This small molecule binds to this protein.
Small molecule (SMILES): c1ccc(-c2nc(N3CCOCC3)c3sccc3n2)cc1

Sequence of chain 1.A:
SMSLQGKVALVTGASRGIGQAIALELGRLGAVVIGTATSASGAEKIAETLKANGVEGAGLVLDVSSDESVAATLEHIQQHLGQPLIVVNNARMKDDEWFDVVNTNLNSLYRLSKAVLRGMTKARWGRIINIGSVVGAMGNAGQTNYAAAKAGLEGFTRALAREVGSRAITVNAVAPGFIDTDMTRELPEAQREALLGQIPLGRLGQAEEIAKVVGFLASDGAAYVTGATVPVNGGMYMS

Sequence of chain 1.B:
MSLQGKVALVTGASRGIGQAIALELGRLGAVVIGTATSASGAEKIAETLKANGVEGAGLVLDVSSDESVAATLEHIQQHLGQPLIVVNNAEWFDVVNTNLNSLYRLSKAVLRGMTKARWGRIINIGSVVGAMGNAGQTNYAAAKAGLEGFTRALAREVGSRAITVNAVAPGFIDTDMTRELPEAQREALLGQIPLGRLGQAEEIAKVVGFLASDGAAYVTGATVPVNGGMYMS

Binding-site contacts:
Ligand atom C5 contacts residue VAL132 of chain 1.B at 3.8 Å (hydrophobic).
Ligand atom CAM contacts residue VAL132 of chain 1.A at 3.6 Å (hydrophobic).
Ligand atom CAU contacts residue PHE186 of chain 1.A at 3.0 Å (hydrophobic).
Ligand atom CAH contacts residue PHE129 of chain 1.B at 3.4 Å (hydrophobic).
Ligand atom SAI contacts residue VAL132 of chain 1.B at 3.8 Å.
Ligand atom C5 contacts residue LEU136 of chain 1.A at 3.5 Å (hydrophobic).
Ligand atom CAS contacts residue TRP128 of chain 1.B at 3.5 Å (hydrophobic).
Ligand atom SAI contacts residue PHE129 of chain 1.B at 3.6 Å.
Ligand atom CAP contacts residue VAL132 of chain 1.B at 3.5 Å (hydrophobic).
Ligand atom C6 contacts residue LEU136 of chain 1.B at 4.0 Å (hydrophobic).
Ligand atom CAE contacts residue LEU136 of chain 1.B at 4.0 Å (hydrophobic).
Ligand atom CAR contacts residue GLY182 of chain 1.A at 3.8 Å.
Ligand atom CAS contacts residue PHE186 of chain 1.A at 3.8 Å (hydrophobic).
Ligand atom CAO contacts residue PHE186 of chain 1.B at 3.6 Å (hydrophobic).
Ligand atom CAU contacts residue GLY182 of chain 1.A at 3.5 Å.
Ligand atom CAF contacts residue GLY182 of chain 1.A at 3.9 Å.
Ligand atom CAG contacts residue ALA178 of chain 1.A at 3.6 Å (hydrophobic).
Ligand atom CAO contacts residue GLY185 of chain 1.B at 3.7 Å.
Ligand atom CAU contacts residue GLY185 of chain 1.A at 3.1 Å.
Ligand atom CAH contacts residue ASN133 of chain 1.B at 3.8 Å.
Ligand atom N3 contacts residue GLY182 of chain 1.B at 4.0 Å.
Ligand atom N3 contacts residue LEU136 of chain 1.B at 4.0 Å.
Ligand atom CAN contacts residue TRP128 of chain 1.A at 3.6 Å (hydrophobic).
Ligand atom CAE contacts residue VAL132 of chain 1.A at 3.9 Å (hydrophobic).
Ligand atom CAA contacts residue ASN133 of chain 1.B at 4.0 Å.
Ligand atom N1 contacts residue LEU136 of chain 1.B at 3.5 Å.
Ligand atom N3 contacts residue LEU136 of chain 1.A at 3.9 Å.
Ligand atom OAT contacts residue GLY185 of chain 1.A at 3.5 Å.
Ligand atom C2 contacts residue LEU136 of chain 1.B at 3.5 Å (hydrophobic).
Ligand atom CAG contacts residue GLY185 of chain 1.B at 3.5 Å.
Ligand atom C6 contacts residue LEU136 of chain 1.A at 3.5 Å (hydrophobic).
Ligand atom N1 contacts residue LEU136 of chain 1.A at 3.8 Å.
Ligand atom C4 contacts residue LEU136 of chain 1.A at 3.6 Å (hydrophobic).
Ligand atom CAG contacts residue PHE186 of chain 1.B at 3.6 Å (hydrophobic).
Ligand atom N3 contacts residue GLY182 of chain 1.A at 4.0 Å.
Ligand atom CAR contacts residue GLY182 of chain 1.B at 3.9 Å.
Ligand atom OAT contacts residue ALA178 of chain 1.B at 3.5 Å (h-bond).
Ligand atom OAT contacts residue PHE186 of chain 1.A at 3.6 Å.
Ligand atom CAO contacts residue TRP128 of chain 1.A at 4.0 Å (hydrophobic).
Ligand atom CAO contacts residue ALA178 of chain 1.A at 3.7 Å (hydrophobic).